Binding-site contacts:
Ligand atom CBA contacts residue NAP1 of chain 1.K at 3.5 Å.
Ligand atom CAM contacts residue NAP1 of chain 1.K at 3.4 Å.
Ligand atom CAA contacts residue VAL227 of chain 1.B at 3.8 Å (hydrophobic).
Ligand atom OAB contacts residue ALA123 of chain 1.B at 3.6 Å.
Ligand atom OAC contacts residue TYR183 of chain 1.B at 2.6 Å (h-bond).
Ligand atom CBB contacts residue ALA123 of chain 1.B at 3.6 Å (hydrophobic).
Ligand atom CBB contacts residue PHE122 of chain 1.B at 3.7 Å (hydrophobic).
Ligand atom CAH contacts residue ALA121 of chain 1.B at 3.6 Å (hydrophobic).
Ligand atom CAY contacts residue SER223 of chain 1.B at 3.6 Å.
Ligand atom CAW contacts residue TYR183 of chain 1.B at 3.5 Å (hydrophobic).
Ligand atom CAK contacts residue ALA224 of chain 1.B at 3.8 Å (hydrophobic).
Ligand atom CAX contacts residue MET186 of chain 1.B at 3.8 Å (hydrophobic).
Ligand atom CAE contacts residue SER223 of chain 1.B at 3.5 Å.
Ligand atom CAA contacts residue ILE233 of chain 1.B at 3.8 Å (hydrophobic).
Ligand atom OAT contacts residue LEU128 of chain 1.B at 3.7 Å.
Ligand atom OAB contacts residue PHE122 of chain 1.B at 3.5 Å.
Ligand atom CAV contacts residue NAP1 of chain 1.K at 2.9 Å.
Ligand atom CAP contacts residue TYR173 of chain 1.B at 3.6 Å (hydrophobic).
Ligand atom CAK contacts residue NAP1 of chain 1.K at 3.5 Å.
Ligand atom CAF contacts residue NAP1 of chain 1.K at 2.9 Å.
Ligand atom NAS contacts residue PHE122 of chain 1.B at 3.6 Å.
Ligand atom CAR contacts residue NAP1 of chain 1.K at 2.8 Å.
Ligand atom OAC contacts residue LYS190 of chain 1.B at 3.7 Å.
Ligand atom CAG contacts residue MET186 of chain 1.B at 3.8 Å (hydrophobic).
Ligand atom CAW contacts residue NAP1 of chain 1.K at 3.5 Å.
Ligand atom CAJ contacts residue SER223 of chain 1.B at 3.2 Å.
Ligand atom CAJ contacts residue ALA121 of chain 1.B at 3.8 Å (hydrophobic).
Ligand atom CAM contacts residue TYR183 of chain 1.B at 3.3 Å (hydrophobic).
Ligand atom CBB contacts residue MET125 of chain 1.B at 3.7 Å (hydrophobic).
Ligand atom CAN contacts residue VAL227 of chain 1.B at 3.6 Å (hydrophobic).
Ligand atom NAS contacts residue ALA123 of chain 1.B at 2.6 Å (h-bond).
Ligand atom CAH contacts residue SER223 of chain 1.B at 3.6 Å.
Ligand atom CAF contacts residue ALA224 of chain 1.B at 3.8 Å (hydrophobic).
Ligand atom OAC contacts residue NAP1 of chain 1.K at 2.6 Å (h-bond).
Ligand atom OAU contacts residue NAP1 of chain 1.K at 3.1 Å (h-bond).
Ligand atom OAT contacts residue ALA123 of chain 1.B at 3.2 Å (h-bond).
Ligand atom OAB contacts residue MET125 of chain 1.B at 3.6 Å.
Ligand atom CAZ contacts residue ALA123 of chain 1.B at 3.4 Å (hydrophobic).
Ligand atom CAA contacts residue GLN181 of chain 1.B at 3.3 Å.
Ligand atom CAA contacts residue GLY228 of chain 1.B at 3.6 Å.

A protein and the small-molecule ligand that binds it are described below.
Small molecule (SMILES): CCCCCCc1ccc(Oc2ccc(Oc3cccc(O)n3)cc2)c(O)c1

Sequence of chain 1.B:
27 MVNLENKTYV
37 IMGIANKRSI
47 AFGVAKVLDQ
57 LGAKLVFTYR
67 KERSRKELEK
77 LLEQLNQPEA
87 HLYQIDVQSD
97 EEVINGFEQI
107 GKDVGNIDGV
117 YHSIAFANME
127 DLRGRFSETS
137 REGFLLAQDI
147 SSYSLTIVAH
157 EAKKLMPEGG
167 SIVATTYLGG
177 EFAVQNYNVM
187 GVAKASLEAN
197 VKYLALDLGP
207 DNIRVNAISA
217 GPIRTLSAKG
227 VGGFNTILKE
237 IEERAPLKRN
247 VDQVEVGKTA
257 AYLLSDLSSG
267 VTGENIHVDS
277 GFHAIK